Binding-site contacts:
Ligand atom OAD contacts residue MET251 of chain 1.A at 3.7 Å.
Ligand atom CAI contacts residue MET251 of chain 1.A at 3.3 Å (hydrophobic).
Ligand atom CAA contacts residue LEU289 of chain 1.A at 3.9 Å (hydrophobic).
Ligand atom OAD contacts residue SER389 of chain 1.A at 2.9 Å (h-bond).
Ligand atom CAI contacts residue SER324 of chain 1.A at 4.2 Å.
Ligand atom OAE contacts residue SER389 of chain 1.A at 4.0 Å.
Ligand atom CAH contacts residue PRO387 of chain 1.A at 4.2 Å (hydrophobic).
Ligand atom CAH contacts residue ALA145 of chain 1.A at 4.3 Å (hydrophobic).
Ligand atom CAB contacts residue LEU289 of chain 1.A at 4.4 Å (hydrophobic).
Ligand atom CAB contacts residue MET212 of chain 1.A at 3.7 Å (hydrophobic).
Ligand atom CAA contacts residue SER324 of chain 1.A at 4.0 Å.
Ligand atom CAG contacts residue LEU213 of chain 1.A at 4.4 Å (hydrophobic).
Ligand atom CAH contacts residue HIS322 of chain 1.A at 4.5 Å.
Ligand atom CAG contacts residue MET251 of chain 1.A at 3.5 Å (hydrophobic).
Ligand atom CAG contacts residue ASN357 of chain 1.A at 3.9 Å.
Ligand atom CAB contacts residue MET251 of chain 1.A at 4.3 Å (hydrophobic).
Ligand atom CAJ contacts residue SER389 of chain 1.A at 3.9 Å.
Ligand atom OAE contacts residue PRO387 of chain 1.A at 4.1 Å.
Ligand atom CAJ contacts residue MET251 of chain 1.A at 3.6 Å (hydrophobic).
Ligand atom CAB contacts residue GLN284 of chain 1.A at 3.4 Å.
Ligand atom OAE contacts residue ALA145 of chain 1.A at 3.6 Å.
Ligand atom OAE contacts residue GLU388 of chain 1.A at 3.7 Å.
Ligand atom CAJ contacts residue GLN284 of chain 1.A at 3.5 Å.
Ligand atom CAB contacts residue LEU209 of chain 1.A at 4.0 Å (hydrophobic).
Ligand atom CAG contacts residue SER324 of chain 1.A at 3.6 Å.
Ligand atom CAG contacts residue SER389 of chain 1.A at 4.5 Å.
Ligand atom CAF contacts residue LEU213 of chain 1.A at 4.4 Å (hydrophobic).
Ligand atom OAD contacts residue CYS146 of chain 1.A at 4.1 Å.
Ligand atom CAA contacts residue SER389 of chain 1.A at 3.9 Å.
Ligand atom CAB contacts residue PHE208 of chain 1.A at 4.5 Å (hydrophobic).
Ligand atom CAI contacts residue CYS146 of chain 1.A at 3.7 Å (hydrophobic).
Ligand atom CAF contacts residue MET251 of chain 1.A at 3.7 Å (hydrophobic).
Ligand atom CAF contacts residue CYS146 of chain 1.A at 2.6 Å (hydrophobic).
Ligand atom OAD contacts residue GLU388 of chain 1.A at 4.3 Å.
Ligand atom OAE contacts residue CYS146 of chain 1.A at 2.5 Å (h-bond).
Ligand atom CAA contacts residue GLN284 of chain 1.A at 4.4 Å.
Ligand atom CAH contacts residue CYS146 of chain 1.A at 1.6 Å (hydrophobic).
Ligand atom CAJ contacts residue SER324 of chain 1.A at 4.3 Å.
Ligand atom CAI contacts residue SER389 of chain 1.A at 3.8 Å.

A protein and the small-molecule ligand that binds it are described below.
Small molecule (SMILES): CC(C)CC(=O)CC(=O)O

Sequence of chain 1.A:
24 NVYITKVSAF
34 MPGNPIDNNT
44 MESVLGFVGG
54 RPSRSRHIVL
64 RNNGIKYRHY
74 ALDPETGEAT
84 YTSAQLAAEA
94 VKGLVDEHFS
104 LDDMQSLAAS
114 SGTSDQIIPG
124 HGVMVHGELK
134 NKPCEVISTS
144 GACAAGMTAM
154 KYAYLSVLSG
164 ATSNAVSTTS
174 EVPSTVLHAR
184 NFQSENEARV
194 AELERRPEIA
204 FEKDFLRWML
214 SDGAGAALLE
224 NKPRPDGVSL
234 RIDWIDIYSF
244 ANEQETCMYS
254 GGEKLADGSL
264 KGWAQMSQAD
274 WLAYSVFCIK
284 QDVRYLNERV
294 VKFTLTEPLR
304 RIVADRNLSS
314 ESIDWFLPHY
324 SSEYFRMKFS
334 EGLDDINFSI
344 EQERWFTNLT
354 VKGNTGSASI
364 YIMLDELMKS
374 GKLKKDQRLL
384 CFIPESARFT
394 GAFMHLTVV